Binding-site contacts:
Ligand atom C29 contacts residue TRP95 of chain 1.A at 3.4 Å (hydrophobic).
Ligand atom C20 contacts residue LYS48 of chain 1.A at 3.5 Å.
Ligand atom C26 contacts residue MET28 of chain 1.A at 3.6 Å (hydrophobic).
Ligand atom C28 contacts residue MET28 of chain 1.A at 3.4 Å (hydrophobic).
Ligand atom O01 contacts residue HIS178 of chain 1.A at 3.0 Å.
Ligand atom O04 contacts residue TYR193 of chain 1.A at 2.7 Å (h-bond).
Ligand atom O03 contacts residue TRP95 of chain 1.A at 3.0 Å (h-bond).
Ligand atom C19 contacts residue MET45 of chain 1.A at 3.5 Å (hydrophobic).
Ligand atom C30 contacts residue TRP182 of chain 1.A at 3.5 Å (hydrophobic).
Ligand atom C28 contacts residue HIS25 of chain 1.A at 3.6 Å.
Ligand atom C29 contacts residue MET28 of chain 1.A at 3.6 Å (hydrophobic).
Ligand atom C03 contacts residue TYR193 of chain 1.A at 3.4 Å (hydrophobic).
Ligand atom C29 contacts residue TRP182 of chain 1.A at 3.6 Å (hydrophobic).
Ligand atom C19 contacts residue LYS48 of chain 1.A at 3.7 Å.
Ligand atom C07 contacts residue GLY118 of chain 1.A at 3.5 Å.
Ligand atom C13 contacts residue TRP117 of chain 1.A at 3.7 Å (hydrophobic).
Ligand atom O01 contacts residue TYR193 of chain 1.A at 3.6 Å.
Ligand atom C27 contacts residue TYR91 of chain 1.A at 3.0 Å (hydrophobic).
Ligand atom O04 contacts residue ILE147 of chain 1.A at 3.6 Å.
Ligand atom C18 contacts residue ALA49 of chain 1.A at 3.6 Å (hydrophobic).
Ligand atom C12 contacts residue TRP117 of chain 1.A at 3.4 Å (hydrophobic).
Ligand atom C27 contacts residue MET28 of chain 1.A at 3.7 Å (hydrophobic).
Ligand atom C07 contacts residue ILE114 of chain 1.A at 3.3 Å (hydrophobic).
Ligand atom O03 contacts residue HIS25 of chain 1.A at 2.9 Å (h-bond).
Ligand atom C28 contacts residue TYR91 of chain 1.A at 3.2 Å (hydrophobic).
Ligand atom C28 contacts residue TRP95 of chain 1.A at 3.4 Å (hydrophobic).
Ligand atom O03 contacts residue MET28 of chain 1.A at 3.5 Å.
Ligand atom C09 contacts residue MET174 of chain 1.A at 3.6 Å (hydrophobic).
Ligand atom O02 contacts residue GLY118 of chain 1.A at 3.5 Å.
Ligand atom C29 contacts residue HIS25 of chain 1.A at 3.4 Å.
Ligand atom C08 contacts residue GLY118 of chain 1.A at 3.5 Å.
Ligand atom C09 contacts residue PHE122 of chain 1.A at 3.5 Å (hydrophobic).
Ligand atom C07 contacts residue HIS178 of chain 1.A at 3.6 Å.
Ligand atom C13 contacts residue TYR141 of chain 1.A at 3.5 Å (hydrophobic).
Ligand atom C17 contacts residue TYR141 of chain 1.A at 3.5 Å (hydrophobic).
Ligand atom O03 contacts residue TYR91 of chain 1.A at 2.5 Å (h-bond).
Ligand atom O02 contacts residue MET174 of chain 1.A at 3.5 Å.
Ligand atom C25 contacts residue MET28 of chain 1.A at 3.6 Å (hydrophobic).
Ligand atom C04 contacts residue LEU121 of chain 1.A at 3.6 Å (hydrophobic).
Ligand atom C19 contacts residue ALA49 of chain 1.A at 3.5 Å (hydrophobic).

The small molecule below binds the protein below.
Small molecule (SMILES): O=C1c2cc(-c3ccc(O)cc3)cc(Cc3ccccc3)c2C[C@]1(CO)Cc1ccc(O)cc1

Sequence of chain 1.A:
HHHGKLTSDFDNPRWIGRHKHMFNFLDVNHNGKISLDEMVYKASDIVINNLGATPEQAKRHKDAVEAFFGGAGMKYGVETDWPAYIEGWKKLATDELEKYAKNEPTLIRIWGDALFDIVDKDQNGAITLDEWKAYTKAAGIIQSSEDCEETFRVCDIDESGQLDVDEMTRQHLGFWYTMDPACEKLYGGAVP